This protein binds this small molecule.
Small molecule (SMILES): CC(=O)N[C@H]1[C@H](O[C@H]2[C@H](O)[C@@H](NC(C)=O)CO[C@@H]2CO)O[C@H](CO)[C@@H](O[C@@H]2O[C@H](CO[C@H]3O[C@H](CO)[C@@H](O)[C@H](O)[C@@H]3O)[C@@H](O)[C@H](O)[C@@H]2O)[C@@H]1O

Sequence of chain 1.C:
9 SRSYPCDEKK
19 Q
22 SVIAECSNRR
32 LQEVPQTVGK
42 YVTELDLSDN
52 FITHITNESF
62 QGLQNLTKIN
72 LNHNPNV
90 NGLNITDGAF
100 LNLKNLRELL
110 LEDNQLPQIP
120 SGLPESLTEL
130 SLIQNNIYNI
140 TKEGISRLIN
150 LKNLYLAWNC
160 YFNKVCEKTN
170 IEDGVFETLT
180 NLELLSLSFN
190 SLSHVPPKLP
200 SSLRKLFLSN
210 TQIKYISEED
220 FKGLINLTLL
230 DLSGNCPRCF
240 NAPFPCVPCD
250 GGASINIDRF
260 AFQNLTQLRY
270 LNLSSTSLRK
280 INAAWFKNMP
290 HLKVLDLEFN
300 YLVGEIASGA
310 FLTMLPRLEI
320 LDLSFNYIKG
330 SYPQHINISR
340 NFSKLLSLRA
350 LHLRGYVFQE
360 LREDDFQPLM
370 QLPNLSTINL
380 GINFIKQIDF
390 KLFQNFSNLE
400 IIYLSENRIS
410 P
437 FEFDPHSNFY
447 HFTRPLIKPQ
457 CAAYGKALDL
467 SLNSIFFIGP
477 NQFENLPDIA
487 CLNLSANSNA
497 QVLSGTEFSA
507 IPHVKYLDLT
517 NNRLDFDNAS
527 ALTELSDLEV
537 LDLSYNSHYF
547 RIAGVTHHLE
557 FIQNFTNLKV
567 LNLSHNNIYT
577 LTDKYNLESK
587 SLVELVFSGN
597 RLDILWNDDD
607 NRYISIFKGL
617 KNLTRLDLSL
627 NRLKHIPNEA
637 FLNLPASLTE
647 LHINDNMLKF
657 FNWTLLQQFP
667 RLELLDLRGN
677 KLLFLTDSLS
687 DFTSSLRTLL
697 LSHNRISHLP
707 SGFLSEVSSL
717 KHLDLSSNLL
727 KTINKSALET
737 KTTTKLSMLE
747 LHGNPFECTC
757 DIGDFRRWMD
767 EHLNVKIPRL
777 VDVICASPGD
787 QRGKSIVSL

Binding-site contacts:
Ligand atom C2 contacts residue LYS454 of chain 1.C at 3.9 Å.
Ligand atom O4 contacts residue LYS454 of chain 1.C at 3.3 Å (salt-bridge).
Ligand atom C1 contacts residue LYS454 of chain 1.C at 4.0 Å.
Ligand atom C7 contacts residue ASP538 of chain 1.C at 3.5 Å.
Ligand atom C2 contacts residue GLN456 of chain 1.C at 3.9 Å.
Ligand atom O5 contacts residue GLN456 of chain 1.C at 3.6 Å (h-bond).
Ligand atom O7 contacts residue ASN568 of chain 1.C at 3.8 Å.
Ligand atom C5 contacts residue ASN568 of chain 1.C at 3.7 Å.
Ligand atom O6 contacts residue GLU590 of chain 1.C at 2.5 Å (salt-bridge).
Ligand atom N2 contacts residue ASN568 of chain 1.C at 2.9 Å (h-bond).
Ligand atom N2 contacts residue SER540 of chain 1.C at 3.8 Å.
Ligand atom C7 contacts residue SER540 of chain 1.C at 3.7 Å.
Ligand atom C6 contacts residue GLN456 of chain 1.C at 3.8 Å.
Ligand atom C8 contacts residue SER540 of chain 1.C at 3.7 Å.
Ligand atom C3 contacts residue LYS454 of chain 1.C at 3.8 Å.
Ligand atom O3 contacts residue LYS454 of chain 1.C at 3.5 Å (salt-bridge).
Ligand atom O5 contacts residue ASN568 of chain 1.C at 2.4 Å (h-bond).
Ligand atom C6 contacts residue VAL566 of chain 1.C at 3.5 Å (hydrophobic).
Ligand atom C3 contacts residue ASP538 of chain 1.C at 3.9 Å.
Ligand atom C3 contacts residue GLN456 of chain 1.C at 3.8 Å.
Ligand atom C2 contacts residue ASN568 of chain 1.C at 2.5 Å.
Ligand atom C1 contacts residue ASN568 of chain 1.C at 1.5 Å.
Ligand atom C4 contacts residue GLN456 of chain 1.C at 3.9 Å.
Ligand atom C1 contacts residue ASP538 of chain 1.C at 3.6 Å.
Ligand atom O7 contacts residue TYR512 of chain 1.C at 3.3 Å (h-bond).
Ligand atom O7 contacts residue LYS454 of chain 1.C at 3.2 Å (salt-bridge).
Ligand atom C2 contacts residue ASP538 of chain 1.C at 3.5 Å.
Ligand atom C7 contacts residue GLN456 of chain 1.C at 4.0 Å.
Ligand atom C8 contacts residue VAL536 of chain 1.C at 3.9 Å (hydrophobic).
Ligand atom C3 contacts residue ASN568 of chain 1.C at 3.8 Å.
Ligand atom O7 contacts residue GLN456 of chain 1.C at 3.4 Å.
Ligand atom O3 contacts residue GLN456 of chain 1.C at 3.0 Å (h-bond).
Ligand atom C8 contacts residue ASP538 of chain 1.C at 3.6 Å.
Ligand atom C6 contacts residue GLU590 of chain 1.C at 3.2 Å.
Ligand atom N2 contacts residue ASP538 of chain 1.C at 2.7 Å (salt-bridge).
Ligand atom C6 contacts residue VAL592 of chain 1.C at 4.1 Å (hydrophobic).
Ligand atom O6 contacts residue VAL592 of chain 1.C at 3.6 Å.
Ligand atom C7 contacts residue ASN568 of chain 1.C at 3.5 Å.
Ligand atom O5 contacts residue VAL592 of chain 1.C at 3.6 Å.
Ligand atom C8 contacts residue THR516 of chain 1.C at 4.1 Å.